Binding-site contacts:
Ligand atom C6 contacts residue GLU306 of chain 1.B at 3.5 Å.
Ligand atom C19 contacts residue ARG195 of chain 1.B at 3.3 Å.
Ligand atom C15 contacts residue GLN192 of chain 1.B at 3.7 Å.
Ligand atom C14 contacts residue HEM1 of chain 1.M at 3.5 Å.
Ligand atom C19 contacts residue ASP311 of chain 1.B at 3.6 Å.
Ligand atom C10 contacts residue ALA280 of chain 1.B at 3.9 Å (hydrophobic).
Ligand atom N12 contacts residue TYR302 of chain 1.B at 3.7 Å.
Ligand atom C1 contacts residue PHE298 of chain 1.B at 3.8 Å (hydrophobic).
Ligand atom C3 contacts residue GLY300 of chain 1.B at 3.8 Å.
Ligand atom O16 contacts residue TYR276 of chain 1.B at 2.7 Å (h-bond).
Ligand atom C4 contacts residue HEM1 of chain 1.M at 3.2 Å.
Ligand atom C3 contacts residue HEM1 of chain 1.M at 3.1 Å.
Ligand atom O16 contacts residue TYR302 of chain 1.B at 3.7 Å.
Ligand atom C3 contacts residue TRP301 of chain 1.B at 3.8 Å (hydrophobic).
Ligand atom N5 contacts residue TRP301 of chain 1.B at 3.9 Å.
Ligand atom C13 contacts residue EDO1 of chain 1.Q at 3.9 Å.
Ligand atom C13 contacts residue GLU306 of chain 1.B at 3.4 Å.
Ligand atom C19 contacts residue ARG317 of chain 1.B at 3.3 Å.
Ligand atom N8 contacts residue GLU306 of chain 1.B at 2.7 Å (salt-bridge).
Ligand atom C18 contacts residue ARG195 of chain 1.B at 3.3 Å.
Ligand atom C1 contacts residue GLY300 of chain 1.B at 3.6 Å.
Ligand atom C7 contacts residue VAL281 of chain 1.B at 3.9 Å (hydrophobic).
Ligand atom C15 contacts residue TYR302 of chain 1.B at 3.8 Å (hydrophobic).
Ligand atom O16 contacts residue GLN192 of chain 1.B at 3.2 Å.
Ligand atom C15 contacts residue TYR276 of chain 1.B at 3.7 Å (hydrophobic).
Ligand atom C4 contacts residue TRP301 of chain 1.B at 3.1 Å (hydrophobic).
Ligand atom C2 contacts residue PRO279 of chain 1.B at 3.9 Å (hydrophobic).
Ligand atom N8 contacts residue HEM1 of chain 1.M at 3.8 Å.
Ligand atom C4 contacts residue GLU306 of chain 1.B at 3.7 Å.
Ligand atom C11 contacts residue TYR302 of chain 1.B at 3.6 Å (hydrophobic).
Ligand atom C14 contacts residue GLU306 of chain 1.B at 3.5 Å.
Ligand atom O17 contacts residue GLN192 of chain 1.B at 3.9 Å.
Ligand atom N5 contacts residue HEM1 of chain 1.M at 3.8 Å.
Ligand atom C9 contacts residue GLU306 of chain 1.B at 3.7 Å.
Ligand atom N5 contacts residue PRO279 of chain 1.B at 3.7 Å.
Ligand atom C6 contacts residue PRO279 of chain 1.B at 3.7 Å (hydrophobic).
Ligand atom N5 contacts residue GLU306 of chain 1.B at 2.8 Å (salt-bridge).
Ligand atom C1 contacts residue HEM1 of chain 1.M at 3.5 Å.
Ligand atom C11 contacts residue PRO279 of chain 1.B at 3.7 Å (hydrophobic).
Ligand atom C18 contacts residue TYR276 of chain 1.B at 3.6 Å (hydrophobic).

Sequence of chain 1.B:
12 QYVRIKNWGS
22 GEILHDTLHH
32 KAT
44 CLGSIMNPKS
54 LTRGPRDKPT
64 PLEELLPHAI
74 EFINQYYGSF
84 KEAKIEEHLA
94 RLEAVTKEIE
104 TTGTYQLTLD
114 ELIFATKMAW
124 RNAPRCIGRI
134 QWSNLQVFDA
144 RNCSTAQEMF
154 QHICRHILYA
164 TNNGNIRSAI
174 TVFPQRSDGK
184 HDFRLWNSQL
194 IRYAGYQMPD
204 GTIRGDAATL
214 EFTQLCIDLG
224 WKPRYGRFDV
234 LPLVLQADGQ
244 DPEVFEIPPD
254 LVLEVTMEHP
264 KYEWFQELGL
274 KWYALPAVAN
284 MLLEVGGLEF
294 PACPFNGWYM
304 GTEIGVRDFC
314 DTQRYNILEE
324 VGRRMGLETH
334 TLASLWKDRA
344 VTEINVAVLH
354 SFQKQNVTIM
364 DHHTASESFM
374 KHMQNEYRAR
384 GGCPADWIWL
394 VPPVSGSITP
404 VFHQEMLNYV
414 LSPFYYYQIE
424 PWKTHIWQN

A protein and the small-molecule ligand that binds it are described below.
Small molecule (SMILES): CCOC(=O)N1CCC(Nc2cc(C)ccn2)CC1